Binding-site contacts:
Ligand atom CB contacts residue TRP146 of chain 1.A at 3.4 Å (hydrophobic).
Ligand atom O contacts residue TYR6 of chain 1.A at 3.4 Å.
Ligand atom O contacts residue ARG65 of chain 1.A at 3.4 Å.
Ligand atom NH1 contacts residue PHE73 of chain 1.A at 3.4 Å.
Ligand atom CA contacts residue TYR6 of chain 1.A at 3.3 Å (hydrophobic).
Ligand atom OXT contacts residue TYR83 of chain 1.A at 2.6 Å (h-bond).
Ligand atom CA contacts residue TYR6 of chain 1.A at 3.3 Å (hydrophobic).
Ligand atom N contacts residue GLU62 of chain 1.A at 3.0 Å (salt-bridge).
Ligand atom O contacts residue ARG65 of chain 1.A at 3.0 Å (salt-bridge).
Ligand atom CA contacts residue TYR158 of chain 1.A at 3.5 Å (hydrophobic).
Ligand atom N contacts residue TRP166 of chain 1.A at 3.4 Å.
Ligand atom CG2 contacts residue TYR58 of chain 1.A at 3.2 Å (hydrophobic).
Ligand atom OD1 contacts residue ALA149 of chain 1.A at 3.3 Å.
Ligand atom O contacts residue ASN69 of chain 1.A at 2.9 Å (h-bond).
Ligand atom N contacts residue TYR6 of chain 1.A at 3.5 Å (h-bond).
Ligand atom CE2 contacts residue TYR122 of chain 1.A at 3.5 Å (hydrophobic).
Ligand atom OXT contacts residue THR142 of chain 1.A at 2.7 Å (h-bond).
Ligand atom O contacts residue TYR158 of chain 1.A at 3.3 Å.
Ligand atom CD1 contacts residue ASP76 of chain 1.A at 3.3 Å.
Ligand atom O contacts residue TRP96 of chain 1.A at 3.5 Å.
Ligand atom OG1 contacts residue GLU162 of chain 1.A at 2.9 Å (salt-bridge).
Ligand atom CB contacts residue ASP76 of chain 1.A at 3.4 Å.
Ligand atom C contacts residue TYR158 of chain 1.A at 3.4 Å (hydrophobic).
Ligand atom O contacts residue TRP146 of chain 1.A at 2.9 Å (h-bond).
Ligand atom N contacts residue ASN69 of chain 1.A at 2.8 Å (h-bond).
Ligand atom CB contacts residue GLU62 of chain 1.A at 3.5 Å.
Ligand atom OD2 contacts residue ARG154 of chain 1.A at 2.9 Å (salt-bridge).
Ligand atom NH1 contacts residue ASP76 of chain 1.A at 2.7 Å (salt-bridge).
Ligand atom N contacts residue TYR170 of chain 1.A at 2.7 Å (h-bond).
Ligand atom NH2 contacts residue ASP76 of chain 1.A at 2.5 Å (salt-bridge).
Ligand atom O contacts residue TYR158 of chain 1.A at 2.7 Å (h-bond).
Ligand atom O contacts residue LYS145 of chain 1.A at 3.0 Å (salt-bridge).
Ligand atom N contacts residue TYR6 of chain 1.A at 3.4 Å (h-bond).
Ligand atom CB contacts residue ASP76 of chain 1.A at 3.4 Å.
Ligand atom N contacts residue ASP76 of chain 1.A at 2.9 Å (salt-bridge).
Ligand atom C contacts residue TYR83 of chain 1.A at 3.4 Å (hydrophobic).
Ligand atom CZ contacts residue ASP76 of chain 1.A at 3.0 Å.
Ligand atom CA contacts residue GLU62 of chain 1.A at 3.3 Å.
Ligand atom CA contacts residue ASP76 of chain 1.A at 3.4 Å.
Ligand atom C contacts residue TYR6 of chain 1.A at 3.2 Å (hydrophobic).

Sequence of chain 1.A:
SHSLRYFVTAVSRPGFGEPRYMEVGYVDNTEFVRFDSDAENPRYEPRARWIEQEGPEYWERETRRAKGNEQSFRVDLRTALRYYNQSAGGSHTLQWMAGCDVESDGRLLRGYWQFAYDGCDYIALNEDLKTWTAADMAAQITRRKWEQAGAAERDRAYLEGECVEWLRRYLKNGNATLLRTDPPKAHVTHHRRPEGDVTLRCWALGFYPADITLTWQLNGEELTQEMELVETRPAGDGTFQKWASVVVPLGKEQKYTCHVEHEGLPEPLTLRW

This small molecule binds to this protein.
Small molecule (SMILES): C[C@H](NC(=O)CNC(=O)[C@@H](N)[C@@H](C)O)C(=O)N[C@@H](C)C(=O)N[C@@H](CCCN=C(N)N)C(=O)N[C@@H](Cc1ccccc1)C(=O)N[C@@H](CC(=O)O)C(=O)N[C@@H](CCC(=O)O)C(=O)N[C@@H](Cc1ccccc1)C(=O)O